Sequence of chain 1.A:
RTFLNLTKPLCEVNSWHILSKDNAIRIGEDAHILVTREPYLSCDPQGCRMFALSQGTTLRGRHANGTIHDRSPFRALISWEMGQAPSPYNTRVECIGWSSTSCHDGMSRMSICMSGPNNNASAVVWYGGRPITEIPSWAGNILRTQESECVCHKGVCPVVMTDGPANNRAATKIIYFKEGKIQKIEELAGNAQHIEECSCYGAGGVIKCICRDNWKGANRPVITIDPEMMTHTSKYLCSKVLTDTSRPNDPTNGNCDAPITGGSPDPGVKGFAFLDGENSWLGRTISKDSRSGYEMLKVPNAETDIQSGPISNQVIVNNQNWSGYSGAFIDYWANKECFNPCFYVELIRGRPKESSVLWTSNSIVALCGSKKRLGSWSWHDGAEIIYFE

Binding-site contacts:
Ligand atom C2 contacts residue ASN65 of chain 1.A at 2.4 Å.
Ligand atom C7 contacts residue LEU358 of chain 1.A at 3.9 Å (hydrophobic).
Ligand atom O7 contacts residue ASN65 of chain 1.A at 3.2 Å (h-bond).
Ligand atom C1 contacts residue ASN65 of chain 1.A at 1.4 Å.
Ligand atom O5 contacts residue TYR387 of chain 1.C at 4.2 Å.
Ligand atom N2 contacts residue LEU358 of chain 1.A at 3.8 Å.
Ligand atom O5 contacts residue ASN65 of chain 1.A at 2.3 Å (h-bond).
Ligand atom C1 contacts residue LEU358 of chain 1.A at 4.5 Å (hydrophobic).
Ligand atom C1 contacts residue TYR387 of chain 1.C at 4.1 Å (hydrophobic).
Ligand atom N2 contacts residue ASN65 of chain 1.A at 2.9 Å (h-bond).
Ligand atom O7 contacts residue TYR387 of chain 1.C at 3.3 Å.
Ligand atom C2 contacts residue TYR387 of chain 1.C at 4.3 Å (hydrophobic).
Ligand atom C7 contacts residue ASN65 of chain 1.A at 3.3 Å.
Ligand atom C4 contacts residue ASN65 of chain 1.A at 4.2 Å.
Ligand atom C8 contacts residue LEU358 of chain 1.A at 3.7 Å (hydrophobic).
Ligand atom C3 contacts residue ASN65 of chain 1.A at 3.8 Å.
Ligand atom C5 contacts residue ASN65 of chain 1.A at 3.6 Å.

A small-molecule ligand and the protein it binds are described below.
Small molecule (SMILES): CC(=O)N[C@H]1[C@H](O[C@H]2[C@H](O)[C@@H](NC(C)=O)CO[C@@H]2CO)O[C@H](CO)[C@@H](O)[C@@H]1O

Sequence of chain 1.C:
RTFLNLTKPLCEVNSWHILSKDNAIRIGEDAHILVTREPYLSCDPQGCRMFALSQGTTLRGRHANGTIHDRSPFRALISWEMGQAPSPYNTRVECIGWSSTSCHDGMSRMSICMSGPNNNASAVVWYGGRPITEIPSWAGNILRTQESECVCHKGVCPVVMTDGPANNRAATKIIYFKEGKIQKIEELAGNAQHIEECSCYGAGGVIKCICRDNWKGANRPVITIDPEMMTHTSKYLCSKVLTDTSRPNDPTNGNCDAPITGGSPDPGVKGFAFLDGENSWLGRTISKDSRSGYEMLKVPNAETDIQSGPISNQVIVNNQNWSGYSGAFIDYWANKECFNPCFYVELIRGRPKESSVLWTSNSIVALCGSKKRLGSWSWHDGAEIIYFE